Sequence of chain 1.G:
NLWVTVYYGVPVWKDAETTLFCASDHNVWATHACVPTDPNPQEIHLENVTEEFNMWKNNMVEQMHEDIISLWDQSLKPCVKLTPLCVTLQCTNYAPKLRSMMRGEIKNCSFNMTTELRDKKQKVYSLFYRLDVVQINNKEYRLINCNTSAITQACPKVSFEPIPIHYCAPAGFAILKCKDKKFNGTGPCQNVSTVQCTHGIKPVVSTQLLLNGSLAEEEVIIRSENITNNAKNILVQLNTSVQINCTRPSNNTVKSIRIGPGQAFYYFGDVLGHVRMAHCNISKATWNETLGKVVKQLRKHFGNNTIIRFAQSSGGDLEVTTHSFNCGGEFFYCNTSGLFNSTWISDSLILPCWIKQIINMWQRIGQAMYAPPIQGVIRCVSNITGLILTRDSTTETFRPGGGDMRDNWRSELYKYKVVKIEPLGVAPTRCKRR

The small molecule below binds the protein below.
Small molecule (SMILES): CC(=O)N[C@@H]1[C@@H](O)[C@H](O)[C@@H](CO)O[C@H]1O

Binding-site contacts:
Ligand atom C5 contacts residue ASN122 of chain 1.G at 3.7 Å.
Ligand atom C3 contacts residue ASN122 of chain 1.G at 3.8 Å.
Ligand atom C8 contacts residue PHE121 of chain 1.G at 4.0 Å (hydrophobic).
Ligand atom N2 contacts residue ASN122 of chain 1.G at 2.9 Å (h-bond).
Ligand atom C8 contacts residue SER120 of chain 1.G at 3.3 Å.
Ligand atom C1 contacts residue ASN122 of chain 1.G at 1.4 Å.
Ligand atom C7 contacts residue ASN122 of chain 1.G at 3.7 Å.
Ligand atom C2 contacts residue ASN122 of chain 1.G at 2.5 Å.
Ligand atom C8 contacts residue GLN100 of chain 1.G at 3.5 Å.
Ligand atom O7 contacts residue ASN122 of chain 1.G at 4.2 Å.
Ligand atom C4 contacts residue ASN122 of chain 1.G at 4.2 Å.
Ligand atom N2 contacts residue GLN100 of chain 1.G at 4.2 Å.
Ligand atom O7 contacts residue GLN100 of chain 1.G at 3.1 Å (h-bond).
Ligand atom O3 contacts residue GLN100 of chain 1.G at 3.7 Å.
Ligand atom O7 contacts residue THR98 of chain 1.G at 4.2 Å.
Ligand atom C7 contacts residue GLN100 of chain 1.G at 3.4 Å.
Ligand atom O5 contacts residue ASN122 of chain 1.G at 2.4 Å (h-bond).